Binding-site contacts:
Ligand atom O3 contacts residue GLY68 of chain 1.B at 3.8 Å.
Ligand atom O3 contacts residue TRP272 of chain 1.B at 3.3 Å (h-bond).
Ligand atom C9 contacts residue ASN271 of chain 1.B at 3.8 Å.
Ligand atom C11 contacts residue ASP91 of chain 1.B at 3.6 Å.
Ligand atom C8 contacts residue ASN271 of chain 1.B at 3.6 Å.
Ligand atom C11 contacts residue TRP87 of chain 1.B at 3.6 Å (hydrophobic).
Ligand atom O3 contacts residue VAL72 of chain 1.B at 3.1 Å.
Ligand atom C18 contacts residue TRP87 of chain 1.B at 3.8 Å (hydrophobic).
Ligand atom O1 contacts residue SER181 of chain 1.B at 2.9 Å (h-bond).
Ligand atom C12 contacts residue ASN271 of chain 1.B at 3.0 Å.
Ligand atom C17 contacts residue TRP272 of chain 1.B at 3.5 Å (hydrophobic).
Ligand atom O2 contacts residue SER182 of chain 1.B at 3.9 Å.
Ligand atom C3 contacts residue VAL92 of chain 1.B at 3.7 Å (hydrophobic).
Ligand atom C4 contacts residue PHE249 of chain 1.B at 3.6 Å (hydrophobic).
Ligand atom C11 contacts residue ASN271 of chain 1.B at 3.7 Å.
Ligand atom C10 contacts residue ASP91 of chain 1.B at 3.4 Å.
Ligand atom N1 contacts residue ASN271 of chain 1.B at 2.8 Å (h-bond).
Ligand atom O2 contacts residue PHE249 of chain 1.B at 3.8 Å.
Ligand atom N1 contacts residue ASP91 of chain 1.B at 2.9 Å (salt-bridge).
Ligand atom C4 contacts residue VAL92 of chain 1.B at 3.7 Å (hydrophobic).
Ligand atom C11 contacts residue TYR275 of chain 1.B at 3.6 Å (hydrophobic).
Ligand atom C10 contacts residue THR88 of chain 1.B at 3.7 Å.
Ligand atom O2 contacts residue SER185 of chain 1.B at 3.8 Å.
Ligand atom C8 contacts residue ASP91 of chain 1.B at 3.6 Å.
Ligand atom C18 contacts residue TYR275 of chain 1.B at 3.2 Å (hydrophobic).
Ligand atom C1 contacts residue ASN271 of chain 1.B at 3.8 Å.
Ligand atom C5 contacts residue PHE249 of chain 1.B at 3.6 Å (hydrophobic).
Ligand atom C1 contacts residue ASP91 of chain 1.B at 3.6 Å.
Ligand atom C6 contacts residue SER181 of chain 1.B at 3.9 Å.
Ligand atom C16 contacts residue TRP272 of chain 1.B at 3.7 Å (hydrophobic).
Ligand atom C15 contacts residue LEU71 of chain 1.B at 3.8 Å (hydrophobic).
Ligand atom C13 contacts residue ASN271 of chain 1.B at 3.9 Å.
Ligand atom C3 contacts residue VAL95 of chain 1.B at 3.7 Å (hydrophobic).
Ligand atom C7 contacts residue PHE248 of chain 1.B at 3.9 Å (hydrophobic).
Ligand atom C4 contacts residue VAL95 of chain 1.B at 3.7 Å (hydrophobic).
Ligand atom O3 contacts residue LEU71 of chain 1.B at 3.9 Å.
Ligand atom O2 contacts residue SER181 of chain 1.B at 3.0 Å (h-bond).
Ligand atom C8 contacts residue PHE171 of chain 1.B at 3.8 Å (hydrophobic).
Ligand atom C9 contacts residue ASP91 of chain 1.B at 3.4 Å.
Ligand atom O1 contacts residue ASN252 of chain 1.B at 3.6 Å (h-bond).

A protein and the small-molecule ligand that binds it are described below.
Small molecule (SMILES): C[C@H](CCc1ccc(O)cc1)NCCc1ccc(O)c(O)c1

Sequence of chain 1.B:
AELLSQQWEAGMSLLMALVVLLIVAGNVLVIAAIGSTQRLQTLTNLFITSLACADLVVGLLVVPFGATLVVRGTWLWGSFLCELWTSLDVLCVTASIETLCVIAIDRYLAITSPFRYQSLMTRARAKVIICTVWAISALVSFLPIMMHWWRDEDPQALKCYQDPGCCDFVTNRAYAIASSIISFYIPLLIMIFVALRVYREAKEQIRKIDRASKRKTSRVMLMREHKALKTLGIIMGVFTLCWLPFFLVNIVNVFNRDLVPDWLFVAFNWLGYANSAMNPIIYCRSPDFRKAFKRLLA